This protein binds this small molecule.
Small molecule (SMILES): CC(C)(C(=O)NCCSc1ccccc1Cl)S(=O)(=O)c1ccc(C(F)(F)F)cn1

Sequence of chain 1.I:
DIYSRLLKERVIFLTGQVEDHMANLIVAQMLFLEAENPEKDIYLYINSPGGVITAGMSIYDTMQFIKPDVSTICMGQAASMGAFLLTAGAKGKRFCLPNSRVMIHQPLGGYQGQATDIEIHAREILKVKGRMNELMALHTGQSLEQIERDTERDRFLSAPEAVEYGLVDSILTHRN

Binding-site contacts:
Ligand atom OAM contacts residue ARG206 of chain 1.H at 3.0 Å (salt-bridge).
Ligand atom CAT contacts residue VAL42 of chain 1.H at 3.6 Å (hydrophobic).
Ligand atom CAX contacts residue ALA66 of chain 1.I at 3.7 Å (hydrophobic).
Ligand atom CAZ contacts residue GLU40 of chain 1.H at 3.5 Å.
Ligand atom CBA contacts residue GLU40 of chain 1.H at 3.5 Å.
Ligand atom CBB contacts residue ARG36 of chain 1.H at 3.9 Å.
Ligand atom FAB contacts residue LEU203 of chain 1.H at 3.9 Å.
Ligand atom SAV contacts residue ALA66 of chain 1.I at 3.9 Å.
Ligand atom CAW contacts residue GLU40 of chain 1.H at 3.2 Å.
Ligand atom CBA contacts residue ALA66 of chain 1.I at 3.6 Å (hydrophobic).
Ligand atom OAR contacts residue TYR76 of chain 1.H at 3.3 Å (h-bond).
Ligand atom NAI contacts residue ARG206 of chain 1.H at 3.8 Å.
Ligand atom OAM contacts residue PHE96 of chain 1.I at 3.6 Å.
Ligand atom CLB contacts residue PHE63 of chain 1.I at 3.4 Å.
Ligand atom CAX contacts residue GLU40 of chain 1.H at 3.3 Å.
Ligand atom CAY contacts residue GLU40 of chain 1.H at 3.6 Å.
Ligand atom CBB contacts residue ALA66 of chain 1.I at 3.3 Å (hydrophobic).
Ligand atom CAH contacts residue ILE104 of chain 1.H at 3.9 Å (hydrophobic).
Ligand atom CAT contacts residue GLU40 of chain 1.H at 3.8 Å.
Ligand atom CBA contacts residue ARG36 of chain 1.H at 3.3 Å.
Ligand atom CAG contacts residue LEU203 of chain 1.H at 3.9 Å (hydrophobic).
Ligand atom OAK contacts residue ARG206 of chain 1.H at 2.2 Å (salt-bridge).
Ligand atom CAQ contacts residue VAL42 of chain 1.H at 3.7 Å (hydrophobic).
Ligand atom CBB contacts residue GLU40 of chain 1.H at 3.4 Å.
Ligand atom SAL contacts residue ARG206 of chain 1.H at 3.2 Å (salt-bridge).
Ligand atom CAN contacts residue TYR76 of chain 1.H at 3.3 Å (hydrophobic).
Ligand atom CAZ contacts residue ALA66 of chain 1.I at 3.1 Å (hydrophobic).
Ligand atom FAB contacts residue PHE126 of chain 1.H at 3.0 Å.
Ligand atom NAS contacts residue VAL42 of chain 1.H at 3.5 Å.
Ligand atom CAP contacts residue TYR74 of chain 1.H at 3.5 Å (hydrophobic).
Ligand atom SAV contacts residue LEU37 of chain 1.H at 3.4 Å.
Ligand atom CLB contacts residue ARG36 of chain 1.H at 3.8 Å.
Ligand atom OAR contacts residue VAL42 of chain 1.H at 3.9 Å.
Ligand atom OAM contacts residue TYR76 of chain 1.H at 3.5 Å (h-bond).
Ligand atom CAJ contacts residue ARG206 of chain 1.H at 3.9 Å.
Ligand atom SAV contacts residue LEU62 of chain 1.I at 3.5 Å (h-bond).
Ligand atom CAN contacts residue TYR74 of chain 1.H at 3.6 Å (hydrophobic).
Ligand atom CAW contacts residue ALA66 of chain 1.I at 3.8 Å (hydrophobic).
Ligand atom CAY contacts residue ALA66 of chain 1.I at 3.4 Å (hydrophobic).
Ligand atom CLB contacts residue LEU37 of chain 1.H at 3.4 Å.

Sequence of chain 1.H:
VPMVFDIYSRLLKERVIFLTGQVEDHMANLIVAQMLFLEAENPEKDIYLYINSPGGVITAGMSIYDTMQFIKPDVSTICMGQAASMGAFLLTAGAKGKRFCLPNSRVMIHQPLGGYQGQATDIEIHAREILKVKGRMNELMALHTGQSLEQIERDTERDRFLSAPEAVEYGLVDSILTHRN